Sequence of chain 1.N:
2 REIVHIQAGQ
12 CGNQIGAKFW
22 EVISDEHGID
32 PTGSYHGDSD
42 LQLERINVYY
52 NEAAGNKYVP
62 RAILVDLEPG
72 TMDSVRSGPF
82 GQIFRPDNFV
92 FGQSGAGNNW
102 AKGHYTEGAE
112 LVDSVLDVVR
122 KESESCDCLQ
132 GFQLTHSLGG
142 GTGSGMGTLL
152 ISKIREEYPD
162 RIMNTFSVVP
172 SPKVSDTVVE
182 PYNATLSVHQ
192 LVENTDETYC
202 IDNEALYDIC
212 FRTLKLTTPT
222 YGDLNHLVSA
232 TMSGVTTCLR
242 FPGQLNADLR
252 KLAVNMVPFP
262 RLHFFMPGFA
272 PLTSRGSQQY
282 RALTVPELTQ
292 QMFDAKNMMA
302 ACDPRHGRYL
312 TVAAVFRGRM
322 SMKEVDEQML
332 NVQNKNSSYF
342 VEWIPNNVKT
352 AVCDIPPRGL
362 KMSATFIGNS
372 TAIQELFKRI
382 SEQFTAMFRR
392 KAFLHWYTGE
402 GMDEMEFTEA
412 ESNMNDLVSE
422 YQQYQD

The small molecule below binds the protein below.
Small molecule (SMILES): Nc1nc2c(ncn2[C@@H]2O[C@H](CO[P](=O)(O)C[P](=O)(O)OP(=O)(O)O)[C@@H](O)[C@H]2O)c(=O)[nH]1

Binding-site contacts:
Ligand atom O1G contacts residue THR143 of chain 1.N at 3.4 Å.
Ligand atom PB contacts residue MG1 of chain 1.TA at 3.7 Å.
Ligand atom N1 contacts residue TYR222 of chain 1.N at 3.2 Å.
Ligand atom O6 contacts residue GLN15 of chain 1.N at 2.5 Å (h-bond).
Ligand atom PB contacts residue THR143 of chain 1.N at 3.3 Å.
Ligand atom N3 contacts residue VAL169 of chain 1.N at 3.8 Å.
Ligand atom O2G contacts residue MG1 of chain 1.TA at 2.5 Å.
Ligand atom O6 contacts residue TYR222 of chain 1.N at 3.8 Å.
Ligand atom C2 contacts residue TYR222 of chain 1.N at 3.6 Å (hydrophobic).
Ligand atom N2 contacts residue ASN204 of chain 1.N at 2.6 Å (h-bond).
Ligand atom N2 contacts residue ASN226 of chain 1.N at 2.9 Å (h-bond).
Ligand atom O2B contacts residue GLN11 of chain 1.N at 3.2 Å (h-bond).
Ligand atom N1 contacts residue ASN226 of chain 1.N at 2.7 Å (h-bond).
Ligand atom PG contacts residue GLY142 of chain 1.N at 3.9 Å.
Ligand atom O3B contacts residue THR143 of chain 1.N at 3.1 Å (h-bond).
Ligand atom O1B contacts residue GLY144 of chain 1.N at 2.7 Å (h-bond).
Ligand atom C2 contacts residue ASN226 of chain 1.N at 3.6 Å.
Ligand atom O1G contacts residue ALA97 of chain 1.N at 3.0 Å (h-bond).
Ligand atom O3B contacts residue MG1 of chain 1.TA at 3.8 Å.
Ligand atom O1A contacts residue GLN11 of chain 1.N at 3.5 Å (h-bond).
Ligand atom O4' contacts residue SER138 of chain 1.N at 3.3 Å (h-bond).
Ligand atom O1B contacts residue GLY10 of chain 1.N at 3.2 Å.
Ligand atom N3 contacts residue ASN204 of chain 1.N at 3.0 Å (h-bond).
Ligand atom C4' contacts residue SER138 of chain 1.N at 3.2 Å.
Ligand atom O2A contacts residue GLN11 of chain 1.N at 3.1 Å.
Ligand atom O2B contacts residue GLY10 of chain 1.N at 3.7 Å.
Ligand atom O3' contacts residue GLU181 of chain 1.N at 3.3 Å (salt-bridge).
Ligand atom C6 contacts residue TYR222 of chain 1.N at 3.7 Å (hydrophobic).
Ligand atom O2B contacts residue MG1 of chain 1.TA at 2.4 Å.
Ligand atom O1B contacts residue THR143 of chain 1.N at 2.7 Å (h-bond).
Ligand atom O3G contacts residue ASN99 of chain 1.N at 2.9 Å (h-bond).
Ligand atom C6 contacts residue ASN226 of chain 1.N at 3.3 Å.
Ligand atom O1A contacts residue CYS12 of chain 1.N at 3.3 Å (h-bond).
Ligand atom C2 contacts residue ASN204 of chain 1.N at 3.4 Å.
Ligand atom PB contacts residue GLY10 of chain 1.N at 3.9 Å.
Ligand atom O6 contacts residue ASN226 of chain 1.N at 3.1 Å (h-bond).
Ligand atom C6 contacts residue GLN15 of chain 1.N at 3.6 Å.
Ligand atom O3B contacts residue GLY142 of chain 1.N at 3.5 Å (h-bond).
Ligand atom O3G contacts residue GLY142 of chain 1.N at 3.0 Å (h-bond).
Ligand atom PG contacts residue MG1 of chain 1.TA at 3.5 Å.